This small molecule binds to this protein.
Small molecule (SMILES): CO[C@@H]1O[C@H](CO)[C@@H](O[C@@H]2O[C@H](CO)[C@@H](O[C@@H]3O[C@H](CO)[C@@H](O[C@@H]4O[C@H](CO)[C@@H](O)[C@H](O)[C@H]4NC(C)=O)[C@H](O[C@H](C)C(=O)O)[C@H]3NC(C)=O)[C@H](O)[C@H]2NC(C)=O)[C@H](O[C@H](C)C(=O)O)[C@H]1NC(C)=O

Binding-site contacts:
Ligand atom O3 contacts residue SER251 of chain 1.A at 2.9 Å (h-bond).
Ligand atom O11 contacts residue TYR230 of chain 1.A at 2.6 Å (h-bond).
Ligand atom C11 contacts residue GLU248 of chain 1.A at 3.3 Å.
Ligand atom O6 contacts residue ASP252 of chain 1.A at 2.5 Å (salt-bridge).
Ligand atom C6 contacts residue GLY197 of chain 1.A at 3.3 Å.
Ligand atom O3 contacts residue ASP202 of chain 1.A at 2.6 Å (salt-bridge).
Ligand atom C5 contacts residue TYR24 of chain 1.A at 3.4 Å (hydrophobic).
Ligand atom O7 contacts residue THR199 of chain 1.A at 3.0 Å (h-bond).
Ligand atom O3 contacts residue ALA250 of chain 1.A at 3.5 Å.
Ligand atom O6 contacts residue ASP202 of chain 1.A at 2.5 Å (salt-bridge).
Ligand atom C9 contacts residue GLU180 of chain 1.A at 3.5 Å.
Ligand atom N2 contacts residue GLU180 of chain 1.A at 2.8 Å (salt-bridge).
Ligand atom C4 contacts residue TYR249 of chain 1.A at 3.5 Å (hydrophobic).
Ligand atom C9 contacts residue TYR230 of chain 1.A at 3.4 Å (hydrophobic).
Ligand atom C8 contacts residue TYR249 of chain 1.A at 3.5 Å (hydrophobic).
Ligand atom C5 contacts residue ALA200 of chain 1.A at 3.4 Å (hydrophobic).
Ligand atom O7 contacts residue ASP252 of chain 1.A at 2.9 Å (salt-bridge).
Ligand atom C3 contacts residue TYR24 of chain 1.A at 3.5 Å (hydrophobic).
Ligand atom O5 contacts residue ASP202 of chain 1.A at 3.2 Å (salt-bridge).
Ligand atom C6 contacts residue GLU180 of chain 1.A at 3.3 Å.
Ligand atom C8 contacts residue SER251 of chain 1.A at 3.3 Å.
Ligand atom C4 contacts residue TYR201 of chain 1.A at 3.5 Å (hydrophobic).
Ligand atom O6 contacts residue GLU180 of chain 1.A at 3.0 Å (salt-bridge).
Ligand atom O6 contacts residue ALA250 of chain 1.A at 3.5 Å.
Ligand atom C1 contacts residue TYR249 of chain 1.A at 3.5 Å (hydrophobic).
Ligand atom C8 contacts residue GLU180 of chain 1.A at 3.5 Å.
Ligand atom N2 contacts residue TYR249 of chain 1.A at 2.8 Å (h-bond).
Ligand atom C1 contacts residue GLU180 of chain 1.A at 3.1 Å.
Ligand atom O7 contacts residue SER251 of chain 1.A at 3.2 Å (h-bond).
Ligand atom C1 contacts residue TYR24 of chain 1.A at 3.5 Å (hydrophobic).
Ligand atom O6 contacts residue TYR249 of chain 1.A at 2.8 Å (h-bond).
Ligand atom C10 contacts residue TYR230 of chain 1.A at 3.5 Å (hydrophobic).
Ligand atom O5 contacts residue GLU180 of chain 1.A at 2.5 Å (salt-bridge).
Ligand atom C6 contacts residue ASP252 of chain 1.A at 3.1 Å.
Ligand atom C3 contacts residue ASP202 of chain 1.A at 3.3 Å.
Ligand atom O4 contacts residue GLU180 of chain 1.A at 2.7 Å (salt-bridge).
Ligand atom C6 contacts residue TYR249 of chain 1.A at 3.2 Å (hydrophobic).
Ligand atom O4 contacts residue ALA200 of chain 1.A at 3.3 Å (h-bond).
Ligand atom C7 contacts residue SER251 of chain 1.A at 3.1 Å.
Ligand atom C9 contacts residue GLU248 of chain 1.A at 3.4 Å.

Sequence of chain 1.A:
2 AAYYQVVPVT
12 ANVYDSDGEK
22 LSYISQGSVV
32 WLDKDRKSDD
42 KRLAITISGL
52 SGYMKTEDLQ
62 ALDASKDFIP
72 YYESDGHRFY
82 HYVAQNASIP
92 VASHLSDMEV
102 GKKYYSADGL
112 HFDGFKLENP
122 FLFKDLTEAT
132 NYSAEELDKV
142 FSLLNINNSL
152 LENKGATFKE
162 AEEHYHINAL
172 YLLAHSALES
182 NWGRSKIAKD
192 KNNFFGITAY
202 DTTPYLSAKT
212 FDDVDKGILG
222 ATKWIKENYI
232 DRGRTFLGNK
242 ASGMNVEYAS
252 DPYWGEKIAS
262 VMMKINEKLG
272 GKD